Binding-site contacts:
Ligand atom C8 contacts residue LEU267 of chain 1.A at 4.3 Å (hydrophobic).
Ligand atom C8 contacts residue ASN442 of chain 1.A at 3.6 Å.
Ligand atom C4 contacts residue ASN442 of chain 1.A at 4.2 Å.
Ligand atom O7 contacts residue ASN442 of chain 1.A at 4.3 Å.
Ligand atom O7 contacts residue ASN264 of chain 1.A at 4.2 Å.
Ligand atom C5 contacts residue ASN442 of chain 1.A at 3.7 Å.
Ligand atom C1 contacts residue ASN442 of chain 1.A at 1.4 Å.
Ligand atom O5 contacts residue THR293 of chain 1.A at 4.3 Å.
Ligand atom C7 contacts residue ASN442 of chain 1.A at 3.4 Å.
Ligand atom O7 contacts residue ARG254 of chain 1.A at 4.4 Å.
Ligand atom C3 contacts residue ASN442 of chain 1.A at 3.8 Å.
Ligand atom C2 contacts residue ASN442 of chain 1.A at 2.5 Å.
Ligand atom N2 contacts residue ASN442 of chain 1.A at 2.9 Å (h-bond).
Ligand atom O5 contacts residue ASN442 of chain 1.A at 2.4 Å (h-bond).

The protein below binds the small molecule below.
Small molecule (SMILES): CC(=O)N[C@@H]1[C@@H](O)[C@H](O)[C@@H](CO)O[C@H]1O

Sequence of chain 1.A:
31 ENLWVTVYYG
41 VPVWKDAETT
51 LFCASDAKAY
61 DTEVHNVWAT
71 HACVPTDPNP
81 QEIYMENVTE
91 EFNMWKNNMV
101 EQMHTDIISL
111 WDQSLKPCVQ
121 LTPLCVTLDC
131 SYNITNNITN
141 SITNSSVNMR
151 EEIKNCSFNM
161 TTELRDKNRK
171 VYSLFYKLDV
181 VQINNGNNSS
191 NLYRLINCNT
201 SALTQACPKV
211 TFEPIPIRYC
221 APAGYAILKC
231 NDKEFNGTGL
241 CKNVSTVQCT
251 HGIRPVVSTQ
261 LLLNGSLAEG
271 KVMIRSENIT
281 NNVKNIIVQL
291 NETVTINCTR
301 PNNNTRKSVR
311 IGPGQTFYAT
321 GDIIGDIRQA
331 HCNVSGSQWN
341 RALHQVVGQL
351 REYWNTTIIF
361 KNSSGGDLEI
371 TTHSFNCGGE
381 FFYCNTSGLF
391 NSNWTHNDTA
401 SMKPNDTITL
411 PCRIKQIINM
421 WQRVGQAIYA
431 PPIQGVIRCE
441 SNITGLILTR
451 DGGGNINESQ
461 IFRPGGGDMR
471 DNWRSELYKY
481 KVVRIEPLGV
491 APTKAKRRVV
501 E